Sequence of chain 1.O:
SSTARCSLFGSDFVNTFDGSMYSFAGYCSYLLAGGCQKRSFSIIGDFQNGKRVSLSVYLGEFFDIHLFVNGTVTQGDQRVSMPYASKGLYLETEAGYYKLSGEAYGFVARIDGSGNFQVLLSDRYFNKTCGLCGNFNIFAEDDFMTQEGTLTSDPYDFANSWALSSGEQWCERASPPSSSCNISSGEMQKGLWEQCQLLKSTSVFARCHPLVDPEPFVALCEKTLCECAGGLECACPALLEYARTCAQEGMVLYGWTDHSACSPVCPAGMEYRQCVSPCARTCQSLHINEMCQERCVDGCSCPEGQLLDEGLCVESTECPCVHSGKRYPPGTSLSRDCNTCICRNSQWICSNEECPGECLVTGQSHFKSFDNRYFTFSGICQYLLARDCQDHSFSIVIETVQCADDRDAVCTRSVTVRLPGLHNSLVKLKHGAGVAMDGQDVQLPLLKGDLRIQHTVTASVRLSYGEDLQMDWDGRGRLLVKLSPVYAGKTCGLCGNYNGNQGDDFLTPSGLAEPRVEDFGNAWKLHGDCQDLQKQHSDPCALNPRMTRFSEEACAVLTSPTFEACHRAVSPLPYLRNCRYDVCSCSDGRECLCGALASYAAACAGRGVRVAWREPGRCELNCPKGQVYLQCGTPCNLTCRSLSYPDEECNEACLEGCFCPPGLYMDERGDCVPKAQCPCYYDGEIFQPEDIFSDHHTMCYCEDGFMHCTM

Binding-site contacts:
Ligand atom C8 contacts residue ASN134 of chain 1.O at 4.3 Å.
Ligand atom C3 contacts residue ASN134 of chain 1.O at 3.7 Å.
Ligand atom C1 contacts residue ASN134 of chain 1.O at 1.5 Å.
Ligand atom C5 contacts residue ASN134 of chain 1.O at 3.6 Å.
Ligand atom C4 contacts residue ASN134 of chain 1.O at 4.2 Å.
Ligand atom C2 contacts residue ASN134 of chain 1.O at 2.3 Å.
Ligand atom C8 contacts residue ASN144 of chain 1.O at 4.0 Å.
Ligand atom O7 contacts residue PHE133 of chain 1.O at 4.0 Å.
Ligand atom C7 contacts residue ASN134 of chain 1.O at 3.1 Å.
Ligand atom O5 contacts residue ASN134 of chain 1.O at 2.3 Å (h-bond).
Ligand atom O7 contacts residue ASN134 of chain 1.O at 3.0 Å (h-bond).
Ligand atom N2 contacts residue ASN134 of chain 1.O at 2.8 Å (h-bond).

The protein below binds the small molecule below.
Small molecule (SMILES): CC(=O)N[C@@H]1[C@@H](O)[C@H](O)[C@@H](CO)O[C@H]1O